Sequence of chain 1.B:
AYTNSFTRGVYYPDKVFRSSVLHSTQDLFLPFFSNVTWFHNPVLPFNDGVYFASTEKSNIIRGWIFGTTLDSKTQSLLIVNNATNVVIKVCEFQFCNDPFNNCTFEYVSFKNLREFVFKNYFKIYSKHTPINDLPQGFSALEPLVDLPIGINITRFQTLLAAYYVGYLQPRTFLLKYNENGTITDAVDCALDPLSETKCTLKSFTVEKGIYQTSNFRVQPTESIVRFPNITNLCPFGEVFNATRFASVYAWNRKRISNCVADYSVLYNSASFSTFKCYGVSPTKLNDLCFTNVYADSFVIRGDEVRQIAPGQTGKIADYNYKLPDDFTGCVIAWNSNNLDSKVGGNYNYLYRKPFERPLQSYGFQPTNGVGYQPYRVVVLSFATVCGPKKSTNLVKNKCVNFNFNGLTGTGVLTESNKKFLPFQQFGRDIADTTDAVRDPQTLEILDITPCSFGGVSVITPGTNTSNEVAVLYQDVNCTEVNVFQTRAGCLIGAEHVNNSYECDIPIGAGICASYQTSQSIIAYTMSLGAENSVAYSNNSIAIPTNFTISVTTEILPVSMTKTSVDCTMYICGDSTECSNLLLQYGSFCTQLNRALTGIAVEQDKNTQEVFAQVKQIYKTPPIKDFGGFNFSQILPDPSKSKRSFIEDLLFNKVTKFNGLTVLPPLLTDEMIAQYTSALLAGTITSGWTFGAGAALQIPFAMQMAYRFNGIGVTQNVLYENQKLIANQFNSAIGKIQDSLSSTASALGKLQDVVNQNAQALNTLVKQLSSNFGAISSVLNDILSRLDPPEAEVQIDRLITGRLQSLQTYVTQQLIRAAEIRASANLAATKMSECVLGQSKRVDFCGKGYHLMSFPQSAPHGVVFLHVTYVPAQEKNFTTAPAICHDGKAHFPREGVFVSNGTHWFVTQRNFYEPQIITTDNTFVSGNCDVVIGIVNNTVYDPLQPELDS

Binding-site contacts:
Ligand atom C8 contacts residue PHE1128 of chain 1.B at 4.5 Å (hydrophobic).
Ligand atom C2 contacts residue LEU941 of chain 1.B at 4.3 Å (hydrophobic).
Ligand atom C1 contacts residue LEU941 of chain 1.B at 4.4 Å (hydrophobic).
Ligand atom C3 contacts residue ASN736 of chain 1.B at 3.9 Å.
Ligand atom C8 contacts residue THR735 of chain 1.B at 4.1 Å.
Ligand atom C1 contacts residue ASN736 of chain 1.B at 1.5 Å.
Ligand atom O5 contacts residue ASN736 of chain 1.B at 2.4 Å (h-bond).
Ligand atom O5 contacts residue GLN1090 of chain 1.B at 3.7 Å.
Ligand atom N2 contacts residue ASN736 of chain 1.B at 2.9 Å (h-bond).
Ligand atom C4 contacts residue ASN736 of chain 1.B at 4.3 Å.
Ligand atom O7 contacts residue ASN736 of chain 1.B at 3.4 Å (h-bond).
Ligand atom C7 contacts residue ASN736 of chain 1.B at 3.4 Å.
Ligand atom C8 contacts residue ASN938 of chain 1.B at 3.8 Å.
Ligand atom C8 contacts residue ASN736 of chain 1.B at 3.9 Å.
Ligand atom O7 contacts residue THR735 of chain 1.B at 4.3 Å.
Ligand atom C2 contacts residue ASN736 of chain 1.B at 2.5 Å.
Ligand atom N2 contacts residue LEU941 of chain 1.B at 3.8 Å.
Ligand atom C3 contacts residue LEU941 of chain 1.B at 4.1 Å (hydrophobic).
Ligand atom C5 contacts residue ASN736 of chain 1.B at 3.8 Å.
Ligand atom C1 contacts residue GLN1090 of chain 1.B at 4.2 Å.

The small molecule below binds the protein below.
Small molecule (SMILES): CC(=O)N[C@@H]1[C@@H](O)[C@H](O)[C@@H](CO)O[C@H]1O